Binding-site contacts:
Ligand atom CAC contacts residue VAL173 of chain 2.C at 3.8 Å (hydrophobic).
Ligand atom CAI contacts residue ASN213 of chain 2.C at 4.3 Å.
Ligand atom CAA contacts residue ASN213 of chain 2.C at 4.0 Å.
Ligand atom CAA contacts residue TYR61 of chain 2.C at 3.9 Å (hydrophobic).
Ligand atom NAN contacts residue POP1 of chain 2.P at 4.1 Å.
Ligand atom CAH contacts residue ASP84 of chain 2.C at 4.3 Å.
Ligand atom CAD contacts residue ASP172 of chain 2.C at 4.0 Å.
Ligand atom CAK contacts residue VAL173 of chain 2.C at 4.0 Å (hydrophobic).
Ligand atom CAL contacts residue VAL173 of chain 2.C at 4.0 Å (hydrophobic).
Ligand atom CAI contacts residue POP1 of chain 2.P at 3.1 Å.
Ligand atom CAD contacts residue PHE147 of chain 2.C at 4.0 Å (hydrophobic).
Ligand atom CAK contacts residue TYR61 of chain 2.C at 3.3 Å (hydrophobic).
Ligand atom CAG contacts residue ASN213 of chain 2.C at 3.7 Å.
Ligand atom CAA contacts residue VAL173 of chain 2.C at 4.1 Å (hydrophobic).
Ligand atom CAO contacts residue VAL173 of chain 2.C at 4.1 Å (hydrophobic).
Ligand atom CAJ contacts residue TYR61 of chain 2.C at 4.0 Å (hydrophobic).
Ligand atom CAF contacts residue PHE147 of chain 2.C at 3.8 Å (hydrophobic).
Ligand atom CAO contacts residue POP1 of chain 2.P at 4.4 Å.
Ligand atom CAJ contacts residue LEU178 of chain 2.C at 4.2 Å (hydrophobic).
Ligand atom CAD contacts residue VAL173 of chain 2.C at 3.4 Å (hydrophobic).
Ligand atom NAN contacts residue PHE81 of chain 2.C at 3.4 Å.
Ligand atom CAG contacts residue PHE81 of chain 2.C at 4.0 Å (hydrophobic).
Ligand atom CAH contacts residue POP1 of chain 2.P at 4.1 Å.
Ligand atom CAC contacts residue LEU177 of chain 2.C at 4.2 Å (hydrophobic).
Ligand atom CAD contacts residue POP1 of chain 2.P at 3.5 Å.
Ligand atom CAC contacts residue LEU178 of chain 2.C at 4.3 Å (hydrophobic).
Ligand atom CAL contacts residue TYR61 of chain 2.C at 3.9 Å (hydrophobic).
Ligand atom CAC contacts residue LEU77 of chain 2.C at 4.4 Å (hydrophobic).
Ligand atom CAB contacts residue LEU178 of chain 2.C at 3.4 Å (hydrophobic).
Ligand atom CAE contacts residue LEU80 of chain 2.C at 3.9 Å (hydrophobic).
Ligand atom CAF contacts residue LEU80 of chain 2.C at 3.9 Å (hydrophobic).
Ligand atom CAJ contacts residue VAL173 of chain 2.C at 3.7 Å (hydrophobic).
Ligand atom CAH contacts residue PHE81 of chain 2.C at 3.6 Å (hydrophobic).
Ligand atom CAE contacts residue PHE81 of chain 2.C at 3.7 Å (hydrophobic).
Ligand atom CAA contacts residue LEU209 of chain 2.C at 3.7 Å (hydrophobic).
Ligand atom CAE contacts residue ASP84 of chain 2.C at 4.3 Å.
Ligand atom CAI contacts residue PHE81 of chain 2.C at 3.7 Å (hydrophobic).
Ligand atom CAB contacts residue TYR61 of chain 2.C at 3.0 Å (hydrophobic).
Ligand atom CAG contacts residue TYR61 of chain 2.C at 3.7 Å (hydrophobic).
Ligand atom CAG contacts residue POP1 of chain 2.P at 4.0 Å.

The small molecule below binds the protein below.
Small molecule (SMILES): C=C(C)[C@H]1CC[NH+]2CCC[C@H](C)[C@@]2(C)C1

Sequence of chain 2.C:
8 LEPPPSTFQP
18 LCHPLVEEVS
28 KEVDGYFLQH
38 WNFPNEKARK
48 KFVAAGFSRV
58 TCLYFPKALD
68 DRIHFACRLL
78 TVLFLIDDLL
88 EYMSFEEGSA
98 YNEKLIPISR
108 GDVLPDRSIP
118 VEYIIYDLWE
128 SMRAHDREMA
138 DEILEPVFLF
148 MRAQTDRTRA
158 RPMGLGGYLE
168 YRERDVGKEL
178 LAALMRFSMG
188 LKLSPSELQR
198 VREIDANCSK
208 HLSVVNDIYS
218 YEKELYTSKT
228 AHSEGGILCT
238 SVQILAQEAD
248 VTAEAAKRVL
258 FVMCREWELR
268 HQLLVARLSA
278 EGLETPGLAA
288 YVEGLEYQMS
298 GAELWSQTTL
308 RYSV